This small molecule binds to this protein.
Small molecule (SMILES): Cc1cn([C@H]2C[C@H](O[P](=O)(O)OC[C@H]3O[C@@H](n4ccc(N)nc4=O)C[C@@H]3O[P](=O)(O)OC[C@H]3O[C@@H](n4cnc5c(N)ncnc54)C[C@@H]3O[P](=O)(O)OC[C@H]3O[C@@H](n4ccc(N)nc4=O)C[C@@H]3O)[C@@H](CO[P](=O)(O)O[C@H]3C[C@H](n4cnc5c(N)ncnc54)O[C@@H]3CO[P](=O)(O)O[C@H]3C[C@H](n4cnc5c(=O)nc(N)[nH]c54)O[C@@H]3CO[P](=O)(O)O[C@H]3C[C@H](n4cc(C)c(=O)[nH]c4=O)O[C@@H]3CO[P](=O)(O)O[C@H]3C[C@H](n4cnc5c(=O)nc(N)[nH]c54)O[C@@H]3CO)O2)c(=O)[nH]c1=O

Binding-site contacts:
Ligand atom O2 contacts residue DG3 of chain 1.D at 2.8 Å (h-bond).
Ligand atom O4 contacts residue DG3 of chain 1.D at 3.4 Å (h-bond).
Ligand atom O2 contacts residue DG1 of chain 1.D at 2.7 Å (h-bond).
Ligand atom O4' contacts residue ALA29 of chain 1.A at 3.4 Å (h-bond).
Ligand atom N6 contacts residue DA4 of chain 1.D at 3.2 Å (h-bond).
Ligand atom OP1 contacts residue LYS31 of chain 1.A at 2.9 Å (salt-bridge).
Ligand atom O6 contacts residue DC8 of chain 1.D at 2.9 Å (h-bond).
Ligand atom N6 contacts residue DT5 of chain 1.D at 3.1 Å (h-bond).
Ligand atom O4' contacts residue ARG51 of chain 1.A at 3.0 Å (salt-bridge).
Ligand atom N3 contacts residue DG3 of chain 1.D at 2.9 Å (h-bond).
Ligand atom N1 contacts residue DT5 of chain 1.D at 2.8 Å (h-bond).
Ligand atom O4 contacts residue DA7 of chain 1.D at 3.0 Å (h-bond).
Ligand atom N1 contacts residue DT2 of chain 1.D at 2.8 Å (h-bond).
Ligand atom O6 contacts residue DA7 of chain 1.D at 3.2 Å (h-bond).
Ligand atom N3 contacts residue DG1 of chain 1.D at 2.9 Å (h-bond).
Ligand atom N2 contacts residue DC8 of chain 1.D at 2.8 Å (h-bond).
Ligand atom C4' contacts residue ALA29 of chain 1.A at 3.3 Å (hydrophobic).
Ligand atom OP1 contacts residue LYS24 of chain 1.A at 2.8 Å (salt-bridge).
Ligand atom N6 contacts residue DT2 of chain 1.D at 2.9 Å (h-bond).
Ligand atom O4 contacts residue DA4 of chain 1.D at 3.0 Å (h-bond).
Ligand atom N4 contacts residue DG1 of chain 1.D at 2.9 Å (h-bond).
Ligand atom N2 contacts residue DC6 of chain 1.D at 2.8 Å (h-bond).
Ligand atom N3 contacts residue TRP26 of chain 1.A at 2.9 Å (h-bond).
Ligand atom N6 contacts residue DG1 of chain 1.D at 3.2 Å (h-bond).
Ligand atom O2 contacts residue ARG51 of chain 1.A at 2.8 Å (salt-bridge).
Ligand atom O2 contacts residue PRO30 of chain 1.A at 3.2 Å.
Ligand atom O6 contacts residue DC6 of chain 1.D at 2.8 Å (h-bond).
Ligand atom O4' contacts residue PRO30 of chain 1.A at 3.4 Å.
Ligand atom O4' contacts residue TRP26 of chain 1.A at 3.3 Å.
Ligand atom C1' contacts residue ALA29 of chain 1.A at 3.4 Å (hydrophobic).
Ligand atom O2 contacts residue ARG51 of chain 1.A at 2.9 Å (salt-bridge).
Ligand atom C2 contacts residue DG3 of chain 1.D at 3.2 Å.
Ligand atom N4 contacts residue DT2 of chain 1.D at 3.2 Å (h-bond).
Ligand atom N2 contacts residue VAL28 of chain 1.A at 3.1 Å (h-bond).
Ligand atom N4 contacts residue DG3 of chain 1.D at 2.9 Å (h-bond).
Ligand atom N1 contacts residue DC6 of chain 1.D at 2.9 Å (h-bond).
Ligand atom N3 contacts residue DA4 of chain 1.D at 2.8 Å (h-bond).
Ligand atom N3 contacts residue DA7 of chain 1.D at 2.8 Å (h-bond).
Ligand atom N2 contacts residue DA7 of chain 1.D at 3.4 Å.
Ligand atom N1 contacts residue DC8 of chain 1.D at 2.9 Å (h-bond).

Sequence of chain 1.A:
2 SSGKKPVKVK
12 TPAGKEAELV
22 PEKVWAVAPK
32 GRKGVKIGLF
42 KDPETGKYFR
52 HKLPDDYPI